Sequence of chain 1.A:
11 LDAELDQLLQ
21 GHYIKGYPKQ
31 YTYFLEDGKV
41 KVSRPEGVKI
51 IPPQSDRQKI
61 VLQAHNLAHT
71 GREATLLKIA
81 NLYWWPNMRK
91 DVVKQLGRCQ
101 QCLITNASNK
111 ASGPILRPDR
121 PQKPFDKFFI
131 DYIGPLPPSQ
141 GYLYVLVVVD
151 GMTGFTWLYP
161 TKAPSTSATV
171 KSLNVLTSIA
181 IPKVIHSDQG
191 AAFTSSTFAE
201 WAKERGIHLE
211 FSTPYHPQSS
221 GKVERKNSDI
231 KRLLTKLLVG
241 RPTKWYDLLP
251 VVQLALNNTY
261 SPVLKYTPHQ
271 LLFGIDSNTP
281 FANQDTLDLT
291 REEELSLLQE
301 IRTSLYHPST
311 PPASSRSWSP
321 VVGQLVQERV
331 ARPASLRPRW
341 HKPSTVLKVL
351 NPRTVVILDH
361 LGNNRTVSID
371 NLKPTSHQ

A protein and the small-molecule ligand that binds it are described below.
Small molecule (SMILES): O=C1c2ccc(O)c(O)c2C(=O)N1Cc1cccc(Cl)c1F

Binding-site contacts:
Ligand atom OAB contacts residue MG1 of chain 1.K at 2.0 Å.
Ligand atom CAU contacts residue MG1 of chain 1.K at 3.2 Å.
Ligand atom CAO contacts residue PRO217 of chain 1.A at 3.7 Å (hydrophobic).
Ligand atom CAS contacts residue MG1 of chain 1.K at 2.9 Å.
Ligand atom NAV contacts residue PRO217 of chain 1.A at 4.0 Å.
Ligand atom CAN contacts residue GLU224 of chain 1.A at 3.9 Å.
Ligand atom CAS contacts residue GLU224 of chain 1.A at 3.4 Å.
Ligand atom OAB contacts residue GLU224 of chain 1.A at 2.8 Å (salt-bridge).
Ligand atom OAD contacts residue MG1 of chain 1.J at 2.1 Å.
Ligand atom CAJ contacts residue PRO217 of chain 1.A at 4.0 Å (hydrophobic).
Ligand atom CLA contacts residue GLN218 of chain 1.A at 3.7 Å.
Ligand atom OAB contacts residue ASP131 of chain 1.A at 4.1 Å.
Ligand atom CAM contacts residue ASP188 of chain 1.A at 3.7 Å.
Ligand atom CLA contacts residue GLU224 of chain 1.A at 4.1 Å.
Ligand atom CAM contacts residue MG1 of chain 1.J at 2.9 Å.
Ligand atom CAI contacts residue SO41 of chain 1.M at 3.6 Å.
Ligand atom CLA contacts residue PRO217 of chain 1.A at 3.9 Å.
Ligand atom CAN contacts residue MG1 of chain 1.K at 3.1 Å.
Ligand atom CAG contacts residue PRO217 of chain 1.A at 4.1 Å (hydrophobic).
Ligand atom CAT contacts residue PRO217 of chain 1.A at 4.2 Å (hydrophobic).
Ligand atom FAE contacts residue PRO217 of chain 1.A at 3.4 Å.
Ligand atom OAC contacts residue ASP188 of chain 1.A at 3.0 Å (salt-bridge).
Ligand atom OAA contacts residue PRO217 of chain 1.A at 3.9 Å.
Ligand atom CAN contacts residue ASP188 of chain 1.A at 3.9 Å.
Ligand atom CAP contacts residue PRO217 of chain 1.A at 3.5 Å (hydrophobic).
Ligand atom FAE contacts residue GLU224 of chain 1.A at 3.2 Å.
Ligand atom CAN contacts residue MG1 of chain 1.J at 2.8 Å.
Ligand atom OAD contacts residue MG1 of chain 1.K at 2.1 Å.
Ligand atom CAU contacts residue GLU224 of chain 1.A at 3.8 Å.
Ligand atom OAC contacts residue SO41 of chain 1.M at 4.2 Å.
Ligand atom CAS contacts residue PRO217 of chain 1.A at 4.1 Å (hydrophobic).
Ligand atom OAD contacts residue GLU224 of chain 1.A at 3.3 Å (salt-bridge).
Ligand atom CAR contacts residue PRO217 of chain 1.A at 3.8 Å (hydrophobic).
Ligand atom OAD contacts residue ASP188 of chain 1.A at 3.3 Å (salt-bridge).
Ligand atom NAV contacts residue MG1 of chain 1.K at 4.1 Å.
Ligand atom OAC contacts residue MG1 of chain 1.J at 2.1 Å.
Ligand atom CAU contacts residue MG1 of chain 1.J at 4.2 Å.
Ligand atom CAQ contacts residue PRO217 of chain 1.A at 3.7 Å (hydrophobic).
Ligand atom OAD contacts residue ASP131 of chain 1.A at 3.1 Å (salt-bridge).
Ligand atom CAH contacts residue PRO217 of chain 1.A at 4.0 Å (hydrophobic).